Sequence of chain 1.C:
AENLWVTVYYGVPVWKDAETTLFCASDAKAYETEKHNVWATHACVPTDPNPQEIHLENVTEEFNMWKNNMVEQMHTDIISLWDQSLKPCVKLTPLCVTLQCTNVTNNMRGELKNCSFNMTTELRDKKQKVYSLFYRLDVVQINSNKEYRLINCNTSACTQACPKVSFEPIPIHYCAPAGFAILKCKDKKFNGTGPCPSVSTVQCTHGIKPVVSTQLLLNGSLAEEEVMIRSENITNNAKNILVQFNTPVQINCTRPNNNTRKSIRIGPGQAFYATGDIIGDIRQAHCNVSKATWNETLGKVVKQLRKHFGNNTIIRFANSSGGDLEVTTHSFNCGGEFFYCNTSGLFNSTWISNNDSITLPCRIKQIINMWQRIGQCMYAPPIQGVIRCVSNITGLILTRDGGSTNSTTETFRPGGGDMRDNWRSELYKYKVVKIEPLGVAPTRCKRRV

Binding-site contacts:
Ligand atom C7 contacts residue ASN301 of chain 1.C at 3.3 Å.
Ligand atom C6 contacts residue THR383 of chain 1.C at 3.9 Å.
Ligand atom O7 contacts residue ASN301 of chain 1.C at 2.9 Å (h-bond).
Ligand atom O5 contacts residue THR383 of chain 1.C at 3.4 Å.
Ligand atom C5 contacts residue SER381 of chain 1.C at 4.4 Å.
Ligand atom C7 contacts residue HIS299 of chain 1.C at 3.8 Å.
Ligand atom C2 contacts residue ASN301 of chain 1.C at 2.5 Å.
Ligand atom C7 contacts residue THR267 of chain 1.C at 4.2 Å.
Ligand atom O7 contacts residue HIS299 of chain 1.C at 3.2 Å (h-bond).
Ligand atom C1 contacts residue HIS299 of chain 1.C at 4.1 Å.
Ligand atom C2 contacts residue HIS299 of chain 1.C at 4.3 Å.
Ligand atom O5 contacts residue SER381 of chain 1.C at 3.5 Å (h-bond).
Ligand atom N2 contacts residue HIS299 of chain 1.C at 4.2 Å.
Ligand atom C3 contacts residue ASN301 of chain 1.C at 3.8 Å.
Ligand atom C4 contacts residue ASN301 of chain 1.C at 4.2 Å.
Ligand atom C1 contacts residue THR383 of chain 1.C at 4.2 Å.
Ligand atom O5 contacts residue ASN301 of chain 1.C at 2.3 Å (h-bond).
Ligand atom C6 contacts residue SER381 of chain 1.C at 4.0 Å.
Ligand atom O7 contacts residue THR267 of chain 1.C at 4.0 Å.
Ligand atom O6 contacts residue SER381 of chain 1.C at 3.2 Å (h-bond).
Ligand atom C1 contacts residue ASN301 of chain 1.C at 1.4 Å.
Ligand atom C3 contacts residue HIS299 of chain 1.C at 4.2 Å.
Ligand atom C8 contacts residue ARG412 of chain 1.C at 3.9 Å.
Ligand atom C5 contacts residue ASN301 of chain 1.C at 3.7 Å.
Ligand atom C1 contacts residue SER381 of chain 1.C at 4.4 Å.
Ligand atom C8 contacts residue THR267 of chain 1.C at 3.6 Å.
Ligand atom O7 contacts residue ASN265 of chain 1.C at 4.4 Å.
Ligand atom C5 contacts residue THR383 of chain 1.C at 3.9 Å.
Ligand atom N2 contacts residue ASN301 of chain 1.C at 3.1 Å (h-bond).

A small-molecule ligand and the protein it binds are described below.
Small molecule (SMILES): CC(=O)N[C@H]1[C@H](O[C@H]2[C@H](O)[C@@H](NC(C)=O)CO[C@@H]2CO)O[C@H](CO)[C@@H](O[C@@H]2O[C@H](CO)[C@@H](O)[C@H](O)[C@@H]2O)[C@@H]1O